A small-molecule ligand and the protein it binds are described below.
Small molecule (SMILES): C[C@H](/N=C/C(=O)O)C(=O)[C@H](O)COP(=O)(O)OP(=O)(O)OC[C@H]1O[C@@H](n2cnc3c(N)ncnc32)[C@H](O)[C@@H]1O

Binding-site contacts:
Ligand atom O11 contacts residue GLY94 of chain 2.C at 3.5 Å.
Ligand atom C11 contacts residue GLU117 of chain 2.C at 3.5 Å.
Ligand atom N1 contacts residue GLY323 of chain 2.C at 3.2 Å (h-bond).
Ligand atom O12 contacts residue GLY124 of chain 2.C at 3.2 Å.
Ligand atom N2 contacts residue SER118 of chain 2.C at 3.4 Å (h-bond).
Ligand atom N5 contacts residue VAL190 of chain 2.C at 2.9 Å (h-bond).
Ligand atom O7 contacts residue PHE326 of chain 2.C at 3.4 Å.
Ligand atom O6 contacts residue SER95 of chain 2.C at 3.3 Å (h-bond).
Ligand atom O6 contacts residue MET329 of chain 2.C at 3.4 Å (h-bond).
Ligand atom C7 contacts residue ARG321 of chain 2.C at 3.5 Å.
Ligand atom O9 contacts residue MET322 of chain 2.C at 3.5 Å (h-bond).
Ligand atom C7 contacts residue GLY323 of chain 2.C at 3.3 Å.
Ligand atom O10 contacts residue PRO228 of chain 3.C at 3.5 Å.
Ligand atom C5 contacts residue THR325 of chain 2.C at 3.3 Å.
Ligand atom O12 contacts residue GLU117 of chain 2.C at 2.7 Å (salt-bridge).
Ligand atom C6 contacts residue GLY323 of chain 2.C at 3.3 Å.
Ligand atom O9 contacts residue ARG321 of chain 2.C at 2.9 Å (salt-bridge).
Ligand atom N4 contacts residue VAL190 of chain 2.C at 3.0 Å (h-bond).
Ligand atom O9 contacts residue GLY323 of chain 2.C at 3.0 Å (h-bond).
Ligand atom C12 contacts residue GLU117 of chain 2.C at 3.5 Å.
Ligand atom C4 contacts residue ASP227 of chain 3.C at 3.1 Å.
Ligand atom N6 contacts residue PHE261 of chain 2.C at 3.2 Å.
Ligand atom C8 contacts residue THR254 of chain 2.C at 3.5 Å.
Ligand atom O2 contacts residue GLY125 of chain 2.C at 2.9 Å (h-bond).
Ligand atom O13 contacts residue SER119 of chain 2.C at 3.4 Å (h-bond).
Ligand atom O5 contacts residue SER95 of chain 2.C at 3.5 Å (h-bond).
Ligand atom N1 contacts residue ASP227 of chain 3.C at 2.8 Å (salt-bridge).
Ligand atom O13 contacts residue SER118 of chain 2.C at 3.2 Å (h-bond).
Ligand atom O5 contacts residue SER96 of chain 2.C at 2.7 Å (h-bond).
Ligand atom C14 contacts residue ILE116 of chain 2.C at 3.5 Å (hydrophobic).
Ligand atom N3 contacts residue SER118 of chain 2.C at 3.1 Å (h-bond).
Ligand atom O10 contacts residue ARG321 of chain 2.C at 2.8 Å (salt-bridge).
Ligand atom O13 contacts residue GLU117 of chain 2.C at 2.6 Å (salt-bridge).
Ligand atom C14 contacts residue SER118 of chain 2.C at 3.4 Å.
Ligand atom O3 contacts residue GLY256 of chain 2.C at 3.4 Å.
Ligand atom O4 contacts residue GLY310 of chain 2.C at 3.5 Å.
Ligand atom O4 contacts residue MET311 of chain 2.C at 2.9 Å (h-bond).
Ligand atom O14 contacts residue GLY92 of chain 2.C at 3.1 Å.
Ligand atom C5 contacts residue GLY323 of chain 2.C at 3.4 Å.
Ligand atom C13 contacts residue SER118 of chain 2.C at 3.2 Å.

Sequence of chain 2.C:
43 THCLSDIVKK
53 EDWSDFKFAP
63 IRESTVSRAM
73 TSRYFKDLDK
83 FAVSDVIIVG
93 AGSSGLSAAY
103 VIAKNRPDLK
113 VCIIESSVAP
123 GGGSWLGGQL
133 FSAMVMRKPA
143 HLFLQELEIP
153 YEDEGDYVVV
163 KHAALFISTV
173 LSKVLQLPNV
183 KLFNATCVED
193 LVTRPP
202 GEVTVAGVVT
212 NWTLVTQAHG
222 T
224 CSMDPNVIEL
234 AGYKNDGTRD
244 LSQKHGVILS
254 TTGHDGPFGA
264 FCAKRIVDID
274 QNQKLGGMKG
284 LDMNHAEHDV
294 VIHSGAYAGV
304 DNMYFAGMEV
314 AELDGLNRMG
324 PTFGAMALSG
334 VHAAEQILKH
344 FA

Sequence of chain 3.C:
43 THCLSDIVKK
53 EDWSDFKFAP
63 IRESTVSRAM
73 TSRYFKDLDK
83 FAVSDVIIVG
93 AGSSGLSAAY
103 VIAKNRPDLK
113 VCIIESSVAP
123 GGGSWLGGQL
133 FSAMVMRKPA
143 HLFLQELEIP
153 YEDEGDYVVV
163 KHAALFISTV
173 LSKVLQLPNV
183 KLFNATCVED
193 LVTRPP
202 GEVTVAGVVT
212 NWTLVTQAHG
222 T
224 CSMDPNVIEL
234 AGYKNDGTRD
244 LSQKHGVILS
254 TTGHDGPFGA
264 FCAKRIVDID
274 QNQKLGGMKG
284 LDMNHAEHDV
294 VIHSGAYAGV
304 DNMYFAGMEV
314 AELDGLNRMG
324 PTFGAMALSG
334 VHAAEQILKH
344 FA